Binding-site contacts:
Ligand atom O5 contacts residue ASN1147 of chain 8.B at 2.4 Å (h-bond).
Ligand atom C8 contacts residue ASN1147 of chain 8.B at 3.5 Å.
Ligand atom O6 contacts residue HIS1176 of chain 8.B at 3.2 Å (h-bond).
Ligand atom C1 contacts residue ASN1147 of chain 8.B at 1.4 Å.
Ligand atom C2 contacts residue ASN1147 of chain 8.B at 2.5 Å.
Ligand atom C4 contacts residue ASN1147 of chain 8.B at 4.2 Å.
Ligand atom N2 contacts residue ASN1147 of chain 8.B at 2.6 Å (h-bond).
Ligand atom O7 contacts residue ASN1147 of chain 8.B at 3.9 Å.
Ligand atom C7 contacts residue ASN1147 of chain 8.B at 3.1 Å.
Ligand atom C5 contacts residue ASN1147 of chain 8.B at 3.7 Å.
Ligand atom C3 contacts residue ASN1147 of chain 8.B at 3.8 Å.

A small-molecule ligand and the protein it binds are described below.
Small molecule (SMILES): CC(=O)N[C@@H]1[C@@H](O)[C@H](O)[C@@H](CO)O[C@H]1O

Sequence of chain 8.B:
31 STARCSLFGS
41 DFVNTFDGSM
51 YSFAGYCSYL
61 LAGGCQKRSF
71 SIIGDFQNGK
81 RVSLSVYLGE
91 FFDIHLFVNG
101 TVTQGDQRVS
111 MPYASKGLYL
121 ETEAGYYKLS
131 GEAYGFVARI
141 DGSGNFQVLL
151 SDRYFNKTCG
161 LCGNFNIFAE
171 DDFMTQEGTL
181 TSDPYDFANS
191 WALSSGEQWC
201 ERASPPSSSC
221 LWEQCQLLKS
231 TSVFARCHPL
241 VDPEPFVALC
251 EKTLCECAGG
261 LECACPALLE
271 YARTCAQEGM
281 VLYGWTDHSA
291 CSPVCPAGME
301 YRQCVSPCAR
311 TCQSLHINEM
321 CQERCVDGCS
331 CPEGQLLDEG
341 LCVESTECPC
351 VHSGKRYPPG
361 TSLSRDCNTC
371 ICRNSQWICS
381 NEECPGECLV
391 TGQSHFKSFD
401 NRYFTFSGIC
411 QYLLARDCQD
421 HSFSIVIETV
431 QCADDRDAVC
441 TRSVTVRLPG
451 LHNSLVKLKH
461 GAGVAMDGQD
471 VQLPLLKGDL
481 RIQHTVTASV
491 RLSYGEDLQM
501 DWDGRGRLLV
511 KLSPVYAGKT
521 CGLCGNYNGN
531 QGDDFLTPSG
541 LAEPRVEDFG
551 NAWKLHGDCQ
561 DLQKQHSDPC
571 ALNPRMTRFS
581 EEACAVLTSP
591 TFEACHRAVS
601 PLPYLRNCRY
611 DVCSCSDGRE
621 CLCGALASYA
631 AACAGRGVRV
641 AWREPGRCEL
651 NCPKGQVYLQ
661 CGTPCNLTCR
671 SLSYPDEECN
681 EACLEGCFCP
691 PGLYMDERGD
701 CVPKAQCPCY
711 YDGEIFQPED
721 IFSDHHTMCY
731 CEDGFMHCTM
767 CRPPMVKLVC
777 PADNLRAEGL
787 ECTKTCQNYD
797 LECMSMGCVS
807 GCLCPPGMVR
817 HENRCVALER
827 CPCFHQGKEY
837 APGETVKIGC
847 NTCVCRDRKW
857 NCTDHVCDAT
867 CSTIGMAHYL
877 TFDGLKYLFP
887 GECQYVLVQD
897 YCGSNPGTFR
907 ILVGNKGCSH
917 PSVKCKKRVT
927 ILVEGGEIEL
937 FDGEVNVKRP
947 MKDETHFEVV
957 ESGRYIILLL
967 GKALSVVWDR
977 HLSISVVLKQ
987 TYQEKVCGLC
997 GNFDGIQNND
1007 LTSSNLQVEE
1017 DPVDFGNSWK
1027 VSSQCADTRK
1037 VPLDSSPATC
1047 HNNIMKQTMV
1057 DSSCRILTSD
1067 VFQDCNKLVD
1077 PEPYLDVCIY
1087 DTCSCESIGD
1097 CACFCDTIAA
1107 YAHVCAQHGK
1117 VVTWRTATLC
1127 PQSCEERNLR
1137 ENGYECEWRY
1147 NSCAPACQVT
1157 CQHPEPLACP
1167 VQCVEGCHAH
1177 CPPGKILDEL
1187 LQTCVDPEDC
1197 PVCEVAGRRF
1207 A